Binding-site contacts:
Ligand atom C5 contacts residue ASN63 of chain 1.A at 3.6 Å.
Ligand atom N2 contacts residue ASN63 of chain 1.A at 3.0 Å (h-bond).
Ligand atom O5 contacts residue ASN63 of chain 1.A at 2.3 Å (h-bond).
Ligand atom C6 contacts residue TYR94 of chain 1.A at 3.9 Å (hydrophobic).
Ligand atom O5 contacts residue TYR94 of chain 1.A at 3.1 Å (h-bond).
Ligand atom C5 contacts residue TYR94 of chain 1.A at 4.1 Å (hydrophobic).
Ligand atom C1 contacts residue ASN63 of chain 1.A at 1.4 Å.
Ligand atom O7 contacts residue ASN63 of chain 1.A at 3.6 Å (h-bond).
Ligand atom C4 contacts residue ASN63 of chain 1.A at 4.2 Å.
Ligand atom C2 contacts residue ASN63 of chain 1.A at 2.6 Å.
Ligand atom C8 contacts residue GLU62 of chain 1.A at 3.5 Å.
Ligand atom C7 contacts residue ASN63 of chain 1.A at 3.5 Å.
Ligand atom C3 contacts residue ASN63 of chain 1.A at 3.9 Å.
Ligand atom O6 contacts residue TYR94 of chain 1.A at 3.2 Å (h-bond).
Ligand atom C1 contacts residue TYR94 of chain 1.A at 4.1 Å (hydrophobic).

Sequence of chain 1.A:
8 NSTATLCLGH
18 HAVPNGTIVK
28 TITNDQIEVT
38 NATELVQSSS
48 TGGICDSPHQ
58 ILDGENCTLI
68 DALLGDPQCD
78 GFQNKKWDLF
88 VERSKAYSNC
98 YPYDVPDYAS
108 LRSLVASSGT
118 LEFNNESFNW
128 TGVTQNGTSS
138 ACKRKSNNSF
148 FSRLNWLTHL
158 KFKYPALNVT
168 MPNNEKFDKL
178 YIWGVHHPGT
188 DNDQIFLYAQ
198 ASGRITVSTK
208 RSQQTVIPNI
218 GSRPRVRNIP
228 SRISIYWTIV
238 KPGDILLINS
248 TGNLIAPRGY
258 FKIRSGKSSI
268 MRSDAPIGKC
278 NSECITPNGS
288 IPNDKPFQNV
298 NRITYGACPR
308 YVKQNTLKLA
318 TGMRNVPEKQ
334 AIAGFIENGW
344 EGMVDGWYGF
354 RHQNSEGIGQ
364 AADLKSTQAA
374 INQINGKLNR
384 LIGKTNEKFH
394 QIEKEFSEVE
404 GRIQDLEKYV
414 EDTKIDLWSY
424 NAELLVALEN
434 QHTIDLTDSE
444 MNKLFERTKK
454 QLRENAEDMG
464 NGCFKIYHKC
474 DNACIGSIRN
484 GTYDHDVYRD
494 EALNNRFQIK

A small-molecule ligand and the protein it binds are described below.
Small molecule (SMILES): CC(=O)N[C@@H]1[C@@H](O)[C@H](O)[C@@H](CO)O[C@H]1O